Sequence of chain 1.A:
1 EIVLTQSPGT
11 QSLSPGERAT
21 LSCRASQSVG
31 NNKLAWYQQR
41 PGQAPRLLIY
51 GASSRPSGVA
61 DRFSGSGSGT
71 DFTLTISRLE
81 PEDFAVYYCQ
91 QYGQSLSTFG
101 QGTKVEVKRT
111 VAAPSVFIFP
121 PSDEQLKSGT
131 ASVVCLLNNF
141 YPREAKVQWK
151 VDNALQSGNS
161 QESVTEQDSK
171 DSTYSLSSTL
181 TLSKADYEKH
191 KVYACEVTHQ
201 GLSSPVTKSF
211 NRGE

Binding-site contacts:
Ligand atom N contacts residue SER172 of chain 1.A at 4.0 Å.
Ligand atom C5 contacts residue ASP171 of chain 1.A at 3.2 Å.
Ligand atom C8 contacts residue ARG109 of chain 1.A at 4.4 Å.
Ligand atom C7 contacts residue ASP171 of chain 1.A at 3.3 Å.
Ligand atom P contacts residue THR110 of chain 1.A at 3.9 Å.
Ligand atom C7 contacts residue LYS170 of chain 1.A at 3.5 Å.
Ligand atom O2P contacts residue ARG109 of chain 1.A at 3.4 Å.
Ligand atom C4 contacts residue ARG109 of chain 1.A at 3.8 Å.
Ligand atom N contacts residue ASP171 of chain 1.A at 4.0 Å.
Ligand atom O2P contacts residue THR110 of chain 1.A at 2.9 Å (h-bond).
Ligand atom C7 contacts residue SER172 of chain 1.A at 2.9 Å.
Ligand atom C5 contacts residue SER172 of chain 1.A at 4.5 Å.
Ligand atom C4 contacts residue ASP171 of chain 1.A at 4.4 Å.
Ligand atom C6 contacts residue LYS170 of chain 1.A at 4.0 Å.
Ligand atom C8 contacts residue SER172 of chain 1.A at 4.2 Å.
Ligand atom O3P contacts residue THR110 of chain 1.A at 4.3 Å.
Ligand atom C5 contacts residue ARG109 of chain 1.A at 3.6 Å.
Ligand atom O1P contacts residue THR110 of chain 1.A at 3.0 Å (h-bond).
Ligand atom O1P contacts residue ARG109 of chain 1.A at 3.8 Å.
Ligand atom N contacts residue LYS170 of chain 1.A at 4.3 Å.

The protein below binds the small molecule below.
Small molecule (SMILES): CCC(=O)OC[C@H](COP(=O)(O)OCC[N+](C)(C)C)OC(=O)CC